Binding-site contacts:
Ligand atom C6 contacts residue HEM1 of chain 1.UA at 3.8 Å.
Ligand atom C24 contacts residue ILE211 of chain 1.J at 3.7 Å (hydrophobic).
Ligand atom O7 contacts residue HEM1 of chain 1.UA at 2.9 Å.
Ligand atom C8 contacts residue PHE242 of chain 1.J at 3.6 Å (hydrophobic).
Ligand atom C3 contacts residue HEM1 of chain 1.UA at 3.9 Å.
Ligand atom C4 contacts residue HEM1 of chain 1.UA at 3.9 Å.
Ligand atom O1 contacts residue TRP43 of chain 1.J at 3.2 Å.
Ligand atom C16 contacts residue ALA50 of chain 1.J at 3.3 Å (hydrophobic).
Ligand atom O9 contacts residue ILE211 of chain 1.J at 2.8 Å.
Ligand atom C11 contacts residue VAL47 of chain 1.J at 3.8 Å (hydrophobic).
Ligand atom C2 contacts residue PHE242 of chain 1.J at 3.8 Å (hydrophobic).
Ligand atom N2 contacts residue HEM1 of chain 1.UA at 3.8 Å.
Ligand atom C6 contacts residue PHE242 of chain 1.J at 3.5 Å (hydrophobic).
Ligand atom C2 contacts residue HEM1 of chain 1.UA at 3.8 Å.
Ligand atom O5 contacts residue THR30 of chain 1.J at 3.7 Å.
Ligand atom C7 contacts residue HEM1 of chain 1.UA at 3.7 Å.
Ligand atom C16 contacts residue ILE211 of chain 1.J at 3.6 Å (hydrophobic).
Ligand atom N1 contacts residue ASP250 of chain 1.J at 2.9 Å (salt-bridge).
Ligand atom C5 contacts residue HEM1 of chain 1.UA at 3.8 Å.
Ligand atom O6 contacts residue ILE211 of chain 1.J at 3.7 Å.
Ligand atom C1 contacts residue ASP250 of chain 1.J at 3.3 Å.
Ligand atom N1 contacts residue TRP43 of chain 1.J at 3.3 Å (h-bond).
Ligand atom C11 contacts residue PHE242 of chain 1.J at 3.8 Å (hydrophobic).
Ligand atom O3 contacts residue PHE214 of chain 1.J at 3.5 Å.
Ligand atom C14 contacts residue ILE211 of chain 1.J at 3.2 Å (hydrophobic).
Ligand atom C15 contacts residue ILE211 of chain 1.J at 3.8 Å (hydrophobic).
Ligand atom O2 contacts residue PHE242 of chain 1.J at 3.9 Å.
Ligand atom O2 contacts residue VAL47 of chain 1.J at 3.3 Å.
Ligand atom N2 contacts residue PHE242 of chain 1.J at 3.9 Å.
Ligand atom O8 contacts residue ILE211 of chain 1.J at 3.9 Å.
Ligand atom C5 contacts residue PHE242 of chain 1.J at 3.7 Å (hydrophobic).
Ligand atom C17 contacts residue HEM1 of chain 1.UA at 3.6 Å.
Ligand atom O2 contacts residue ASP250 of chain 1.J at 3.1 Å (salt-bridge).
Ligand atom C7 contacts residue PHE242 of chain 1.J at 3.6 Å (hydrophobic).
Ligand atom C27 contacts residue ALA204 of chain 1.J at 3.9 Å (hydrophobic).
Ligand atom C7 contacts residue ASP250 of chain 1.J at 3.8 Å.
Ligand atom O7 contacts residue VAL47 of chain 1.J at 3.5 Å.
Ligand atom C23 contacts residue ALA27 of chain 1.J at 3.6 Å (hydrophobic).
Ligand atom C1 contacts residue TRP43 of chain 1.J at 3.3 Å (hydrophobic).
Ligand atom C4 contacts residue PHE242 of chain 1.J at 3.9 Å (hydrophobic).

Sequence of chain 1.J:
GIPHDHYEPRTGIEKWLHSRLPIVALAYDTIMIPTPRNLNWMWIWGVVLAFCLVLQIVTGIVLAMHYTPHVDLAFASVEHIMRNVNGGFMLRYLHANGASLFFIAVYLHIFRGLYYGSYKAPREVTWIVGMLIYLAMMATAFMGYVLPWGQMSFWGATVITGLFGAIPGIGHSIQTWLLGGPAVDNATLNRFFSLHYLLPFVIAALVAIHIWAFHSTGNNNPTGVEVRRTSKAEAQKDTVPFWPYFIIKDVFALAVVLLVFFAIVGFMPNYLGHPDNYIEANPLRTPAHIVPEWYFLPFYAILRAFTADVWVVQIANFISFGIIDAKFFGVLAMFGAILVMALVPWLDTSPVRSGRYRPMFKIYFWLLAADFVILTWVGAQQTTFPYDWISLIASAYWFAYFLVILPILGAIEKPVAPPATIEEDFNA

The protein below binds the small molecule below.
Small molecule (SMILES): CCCCCC[C@H]1C(=O)O[C@H](C)[C@H](NC(=O)c2cccc(NC=O)c2O)C(=O)O[C@@H](C)[C@@H]1OC(=O)[C@@H](C)CC